Sequence of chain 1.G:
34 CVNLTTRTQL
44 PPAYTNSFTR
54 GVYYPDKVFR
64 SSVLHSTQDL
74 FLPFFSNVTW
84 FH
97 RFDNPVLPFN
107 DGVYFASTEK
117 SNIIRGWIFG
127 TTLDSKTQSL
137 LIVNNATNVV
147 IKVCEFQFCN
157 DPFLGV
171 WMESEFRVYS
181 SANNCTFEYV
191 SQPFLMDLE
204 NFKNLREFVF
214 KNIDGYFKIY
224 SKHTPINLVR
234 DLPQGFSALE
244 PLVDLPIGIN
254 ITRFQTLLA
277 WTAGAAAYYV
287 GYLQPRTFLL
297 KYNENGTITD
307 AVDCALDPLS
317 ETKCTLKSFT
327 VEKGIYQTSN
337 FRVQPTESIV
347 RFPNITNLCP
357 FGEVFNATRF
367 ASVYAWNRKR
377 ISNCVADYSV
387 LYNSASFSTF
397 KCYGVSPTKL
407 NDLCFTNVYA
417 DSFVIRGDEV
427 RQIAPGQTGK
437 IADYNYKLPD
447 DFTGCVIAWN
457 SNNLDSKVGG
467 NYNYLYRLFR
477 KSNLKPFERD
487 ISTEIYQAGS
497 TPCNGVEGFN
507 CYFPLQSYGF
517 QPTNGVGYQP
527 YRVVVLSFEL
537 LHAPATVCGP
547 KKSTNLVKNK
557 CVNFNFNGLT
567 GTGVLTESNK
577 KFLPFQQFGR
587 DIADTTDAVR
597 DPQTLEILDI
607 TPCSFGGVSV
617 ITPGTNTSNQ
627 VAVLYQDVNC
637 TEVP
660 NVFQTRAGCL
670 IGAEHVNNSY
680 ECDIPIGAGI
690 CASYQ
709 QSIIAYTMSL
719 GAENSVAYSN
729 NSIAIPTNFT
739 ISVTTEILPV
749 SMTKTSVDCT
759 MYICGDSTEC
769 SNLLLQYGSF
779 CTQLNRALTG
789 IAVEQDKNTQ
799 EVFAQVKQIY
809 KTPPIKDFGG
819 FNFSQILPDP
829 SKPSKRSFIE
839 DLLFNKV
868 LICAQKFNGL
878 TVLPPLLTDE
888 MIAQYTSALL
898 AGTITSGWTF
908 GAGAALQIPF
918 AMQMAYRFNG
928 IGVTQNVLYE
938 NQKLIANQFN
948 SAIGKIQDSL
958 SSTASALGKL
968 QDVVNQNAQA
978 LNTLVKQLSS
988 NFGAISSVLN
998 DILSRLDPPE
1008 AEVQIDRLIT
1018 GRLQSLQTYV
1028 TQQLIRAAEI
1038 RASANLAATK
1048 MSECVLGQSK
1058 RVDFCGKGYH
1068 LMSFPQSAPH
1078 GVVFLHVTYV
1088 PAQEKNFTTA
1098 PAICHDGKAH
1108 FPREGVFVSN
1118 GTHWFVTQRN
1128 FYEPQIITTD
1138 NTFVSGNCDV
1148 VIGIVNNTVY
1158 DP

This protein binds this small molecule.
Small molecule (SMILES): CC(=O)N[C@H]1[C@H](O[C@H]2[C@H](O)[C@@H](NC(C)=O)CO[C@@H]2CO[C@@H]2O[C@@H](C)[C@@H](O)[C@@H](O)[C@@H]2O)O[C@H](CO)[C@@H](O[C@@H]2O[C@H](CO)[C@@H](O)[C@H](O)[C@@H]2O)[C@@H]1O

Binding-site contacts:
Ligand atom O3 contacts residue SER30 of chain 1.F at 3.9 Å.
Ligand atom O5 contacts residue SER30 of chain 1.F at 4.1 Å.
Ligand atom C3 contacts residue ASN362 of chain 1.G at 3.8 Å.
Ligand atom C8 contacts residue SER31 of chain 1.F at 3.7 Å.
Ligand atom N2 contacts residue SER31 of chain 1.F at 4.3 Å.
Ligand atom C6 contacts residue GLY358 of chain 1.G at 3.9 Å.
Ligand atom C8 contacts residue SER32 of chain 1.F at 4.2 Å.
Ligand atom O6 contacts residue SER30 of chain 1.F at 3.5 Å (h-bond).
Ligand atom C5 contacts residue GLY358 of chain 1.G at 3.9 Å.
Ligand atom O5 contacts residue GLY358 of chain 1.G at 3.8 Å.
Ligand atom C6 contacts residue VAL386 of chain 1.G at 4.1 Å (hydrophobic).
Ligand atom O4 contacts residue VAL386 of chain 1.G at 3.3 Å.
Ligand atom C2 contacts residue ASN362 of chain 1.G at 2.5 Å.
Ligand atom O6 contacts residue GLY358 of chain 1.G at 4.1 Å.
Ligand atom O7 contacts residue SER32 of chain 1.F at 3.1 Å.
Ligand atom C6 contacts residue GLY358 of chain 1.G at 4.0 Å.
Ligand atom C8 contacts residue GLU359 of chain 1.G at 4.1 Å.
Ligand atom O6 contacts residue TYR33 of chain 1.F at 3.9 Å.
Ligand atom C5 contacts residue PHE105 of chain 1.E at 4.4 Å (hydrophobic).
Ligand atom O5 contacts residue GLY358 of chain 1.G at 4.1 Å.
Ligand atom O7 contacts residue ASN362 of chain 1.G at 3.2 Å (h-bond).
Ligand atom O3 contacts residue SER31 of chain 1.F at 4.2 Å.
Ligand atom C5 contacts residue ASN362 of chain 1.G at 3.7 Å.
Ligand atom C7 contacts residue SER31 of chain 1.F at 4.2 Å.
Ligand atom N2 contacts residue SER32 of chain 1.F at 4.4 Å.
Ligand atom C1 contacts residue GLY358 of chain 1.G at 4.1 Å.
Ligand atom C7 contacts residue SER32 of chain 1.F at 3.8 Å.
Ligand atom C5 contacts residue GLY358 of chain 1.G at 4.4 Å.
Ligand atom C6 contacts residue PHE105 of chain 1.E at 4.1 Å (hydrophobic).
Ligand atom N2 contacts residue ASN362 of chain 1.G at 3.1 Å (h-bond).
Ligand atom C7 contacts residue ASN362 of chain 1.G at 3.4 Å.
Ligand atom O5 contacts residue ASN362 of chain 1.G at 2.4 Å (h-bond).
Ligand atom C4 contacts residue VAL386 of chain 1.G at 4.0 Å (hydrophobic).
Ligand atom O5 contacts residue GLU359 of chain 1.G at 4.3 Å.
Ligand atom C4 contacts residue ASN362 of chain 1.G at 4.3 Å.
Ligand atom C1 contacts residue ASN362 of chain 1.G at 1.5 Å.
Ligand atom C8 contacts residue GLY51 of chain 1.F at 4.2 Å.
Ligand atom C6 contacts residue TYR33 of chain 1.F at 4.3 Å (hydrophobic).
Ligand atom C4 contacts residue PHE105 of chain 1.E at 4.5 Å (hydrophobic).
Ligand atom C6 contacts residue SER30 of chain 1.F at 4.4 Å.

Sequence of chain 1.E:
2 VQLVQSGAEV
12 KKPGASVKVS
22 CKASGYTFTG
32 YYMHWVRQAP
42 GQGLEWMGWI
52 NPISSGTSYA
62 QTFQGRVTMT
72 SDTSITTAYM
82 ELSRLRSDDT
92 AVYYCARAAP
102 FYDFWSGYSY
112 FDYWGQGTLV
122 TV

Sequence of chain 1.F:
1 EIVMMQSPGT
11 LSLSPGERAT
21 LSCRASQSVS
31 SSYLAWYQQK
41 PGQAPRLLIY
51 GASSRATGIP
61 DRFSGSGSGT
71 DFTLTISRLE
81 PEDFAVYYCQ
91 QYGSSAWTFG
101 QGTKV